Binding-site contacts:
Ligand atom C4 contacts residue SER371 of chain 1.B at 4.4 Å.
Ligand atom O7 contacts residue ASN343 of chain 1.B at 4.5 Å.
Ligand atom C1 contacts residue ASN343 of chain 1.B at 1.5 Å.
Ligand atom C2 contacts residue ASN343 of chain 1.B at 2.6 Å.
Ligand atom O6 contacts residue ASN343 of chain 1.B at 4.2 Å.
Ligand atom O6 contacts residue SER371 of chain 1.B at 4.1 Å.
Ligand atom O5 contacts residue ASN343 of chain 1.B at 2.4 Å (h-bond).
Ligand atom O7 contacts residue LEU441 of chain 1.B at 4.4 Å.
Ligand atom C3 contacts residue ASN343 of chain 1.B at 3.7 Å.
Ligand atom C5 contacts residue ASN343 of chain 1.B at 3.1 Å.
Ligand atom N2 contacts residue ASN343 of chain 1.B at 3.6 Å.
Ligand atom C4 contacts residue ASN343 of chain 1.B at 3.5 Å.
Ligand atom C8 contacts residue ASN343 of chain 1.B at 3.5 Å.
Ligand atom C7 contacts residue ASN343 of chain 1.B at 3.8 Å.
Ligand atom O4 contacts residue SER371 of chain 1.B at 3.9 Å.
Ligand atom C6 contacts residue ASN343 of chain 1.B at 3.2 Å.

The small molecule below binds the protein below.
Small molecule (SMILES): CC(=O)N[C@@H]1[C@@H](O)[C@H](O)[C@@H](CO)O[C@H]1O

Sequence of chain 1.B:
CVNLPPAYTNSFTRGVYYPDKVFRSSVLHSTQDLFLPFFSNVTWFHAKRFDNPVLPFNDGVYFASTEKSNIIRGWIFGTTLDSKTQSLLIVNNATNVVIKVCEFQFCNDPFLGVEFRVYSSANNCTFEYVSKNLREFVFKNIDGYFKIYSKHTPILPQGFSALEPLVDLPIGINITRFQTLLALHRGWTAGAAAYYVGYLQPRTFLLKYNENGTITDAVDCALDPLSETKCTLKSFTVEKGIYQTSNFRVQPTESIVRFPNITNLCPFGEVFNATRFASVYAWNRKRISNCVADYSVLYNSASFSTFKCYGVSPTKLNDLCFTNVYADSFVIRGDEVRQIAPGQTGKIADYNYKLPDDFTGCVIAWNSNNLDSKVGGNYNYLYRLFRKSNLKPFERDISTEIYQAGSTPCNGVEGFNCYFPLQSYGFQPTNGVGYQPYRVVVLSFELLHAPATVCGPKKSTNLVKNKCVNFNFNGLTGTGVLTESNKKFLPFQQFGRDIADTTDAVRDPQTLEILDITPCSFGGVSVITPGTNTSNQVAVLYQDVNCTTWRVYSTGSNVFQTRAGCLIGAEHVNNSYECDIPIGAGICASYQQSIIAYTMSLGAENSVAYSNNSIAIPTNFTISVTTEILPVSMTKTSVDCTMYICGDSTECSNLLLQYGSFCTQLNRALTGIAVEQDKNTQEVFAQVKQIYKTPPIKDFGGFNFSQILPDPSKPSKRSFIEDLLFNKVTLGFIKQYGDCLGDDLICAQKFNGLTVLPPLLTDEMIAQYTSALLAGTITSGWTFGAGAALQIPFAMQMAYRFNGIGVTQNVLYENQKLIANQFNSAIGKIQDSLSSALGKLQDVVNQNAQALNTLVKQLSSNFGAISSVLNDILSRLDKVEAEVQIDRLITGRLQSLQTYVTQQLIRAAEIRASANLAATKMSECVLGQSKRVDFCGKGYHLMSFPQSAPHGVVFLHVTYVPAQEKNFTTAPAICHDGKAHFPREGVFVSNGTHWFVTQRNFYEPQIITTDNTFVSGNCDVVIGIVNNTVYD